Sequence of chain 1.C:
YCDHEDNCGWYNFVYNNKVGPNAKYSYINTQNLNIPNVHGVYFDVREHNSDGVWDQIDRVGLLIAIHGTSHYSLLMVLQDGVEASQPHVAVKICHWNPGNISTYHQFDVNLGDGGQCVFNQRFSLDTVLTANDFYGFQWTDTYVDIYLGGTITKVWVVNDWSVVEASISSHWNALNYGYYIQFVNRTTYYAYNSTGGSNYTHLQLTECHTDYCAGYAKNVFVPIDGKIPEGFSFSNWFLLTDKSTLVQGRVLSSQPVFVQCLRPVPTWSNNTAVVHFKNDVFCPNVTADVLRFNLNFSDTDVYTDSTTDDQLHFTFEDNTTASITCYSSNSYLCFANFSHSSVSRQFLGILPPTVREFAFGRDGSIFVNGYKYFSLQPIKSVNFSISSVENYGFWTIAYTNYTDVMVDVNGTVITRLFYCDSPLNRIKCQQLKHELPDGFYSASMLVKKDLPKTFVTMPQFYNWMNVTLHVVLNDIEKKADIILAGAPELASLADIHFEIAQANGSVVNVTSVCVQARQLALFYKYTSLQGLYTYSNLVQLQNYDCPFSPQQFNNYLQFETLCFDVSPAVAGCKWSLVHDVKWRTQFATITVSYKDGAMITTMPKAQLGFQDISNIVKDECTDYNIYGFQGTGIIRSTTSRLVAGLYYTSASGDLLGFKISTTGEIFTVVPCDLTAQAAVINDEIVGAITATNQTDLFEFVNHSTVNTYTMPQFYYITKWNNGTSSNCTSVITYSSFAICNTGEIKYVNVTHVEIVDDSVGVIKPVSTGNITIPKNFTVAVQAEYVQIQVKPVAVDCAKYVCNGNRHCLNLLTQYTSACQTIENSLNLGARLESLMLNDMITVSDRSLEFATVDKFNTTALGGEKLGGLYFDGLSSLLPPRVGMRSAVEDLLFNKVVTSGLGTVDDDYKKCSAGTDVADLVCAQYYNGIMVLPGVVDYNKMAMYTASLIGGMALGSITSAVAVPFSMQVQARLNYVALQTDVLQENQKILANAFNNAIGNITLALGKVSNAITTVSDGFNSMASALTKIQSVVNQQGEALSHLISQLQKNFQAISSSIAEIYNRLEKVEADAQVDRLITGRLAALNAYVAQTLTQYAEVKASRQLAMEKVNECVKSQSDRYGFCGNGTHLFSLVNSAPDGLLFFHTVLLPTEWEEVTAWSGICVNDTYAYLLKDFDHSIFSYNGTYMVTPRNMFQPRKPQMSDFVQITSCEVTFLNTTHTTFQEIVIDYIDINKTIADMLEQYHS

Binding-site contacts:
Ligand atom O7 contacts residue ASN449 of chain 1.C at 4.4 Å.
Ligand atom C1 contacts residue ASN449 of chain 1.C at 1.4 Å.
Ligand atom C5 contacts residue ASN449 of chain 1.C at 3.7 Å.
Ligand atom O7 contacts residue HIS359 of chain 1.C at 3.0 Å (h-bond).
Ligand atom C1 contacts residue VAL320 of chain 1.C at 3.8 Å (hydrophobic).
Ligand atom O6 contacts residue ASN449 of chain 1.C at 4.3 Å.
Ligand atom O5 contacts residue ASN449 of chain 1.C at 2.4 Å (h-bond).
Ligand atom C7 contacts residue ASN449 of chain 1.C at 3.6 Å.
Ligand atom C2 contacts residue ASN449 of chain 1.C at 2.4 Å.
Ligand atom O6 contacts residue VAL320 of chain 1.C at 4.4 Å.
Ligand atom C4 contacts residue ASN449 of chain 1.C at 4.3 Å.
Ligand atom C7 contacts residue HIS359 of chain 1.C at 3.9 Å.
Ligand atom C8 contacts residue ASN449 of chain 1.C at 4.0 Å.
Ligand atom C3 contacts residue ASN449 of chain 1.C at 3.8 Å.
Ligand atom C8 contacts residue HIS359 of chain 1.C at 4.3 Å.
Ligand atom N2 contacts residue ASN449 of chain 1.C at 2.8 Å (h-bond).
Ligand atom C6 contacts residue VAL320 of chain 1.C at 4.1 Å (hydrophobic).
Ligand atom C8 contacts residue ASP356 of chain 1.C at 3.7 Å.
Ligand atom O5 contacts residue VAL320 of chain 1.C at 3.3 Å.
Ligand atom C5 contacts residue VAL320 of chain 1.C at 4.1 Å (hydrophobic).

This small molecule binds to this protein.
Small molecule (SMILES): CC(=O)N[C@@H]1[C@@H](O)[C@H](O)[C@@H](CO)O[C@H]1O